Sequence of chain 1.A:
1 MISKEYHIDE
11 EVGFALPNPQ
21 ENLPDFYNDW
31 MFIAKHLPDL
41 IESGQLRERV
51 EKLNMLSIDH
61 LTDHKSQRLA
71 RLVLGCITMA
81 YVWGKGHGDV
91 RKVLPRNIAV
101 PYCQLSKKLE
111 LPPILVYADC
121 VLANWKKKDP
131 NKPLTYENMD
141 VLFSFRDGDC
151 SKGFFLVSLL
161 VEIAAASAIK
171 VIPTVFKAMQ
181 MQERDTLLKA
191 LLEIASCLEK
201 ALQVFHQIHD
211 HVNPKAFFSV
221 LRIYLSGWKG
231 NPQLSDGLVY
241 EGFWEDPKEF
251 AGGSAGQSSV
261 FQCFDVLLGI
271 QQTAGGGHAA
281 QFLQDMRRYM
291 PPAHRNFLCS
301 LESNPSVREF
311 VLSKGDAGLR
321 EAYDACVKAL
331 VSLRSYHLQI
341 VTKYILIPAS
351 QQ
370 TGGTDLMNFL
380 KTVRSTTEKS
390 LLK

The small molecule below binds the protein below.
Small molecule (SMILES): CC(=O)NCCSc1nonc1/C(=N/O)N[C@H]1Cc2ccc(F)cc21

Binding-site contacts:
Ligand atom N10 contacts residue ALA255 of chain 1.A at 3.4 Å (h-bond).
Ligand atom F1 contacts residue GLY253 of chain 1.A at 3.3 Å.
Ligand atom F1 contacts residue LEU225 of chain 1.A at 3.6 Å.
Ligand atom C22 contacts residue GLY253 of chain 1.A at 3.7 Å.
Ligand atom N10 contacts residue SER254 of chain 1.A at 3.1 Å (h-bond).
Ligand atom N10 contacts residue HEM1 of chain 1.C at 2.9 Å (h-bond).
Ligand atom C6 contacts residue HEM1 of chain 1.C at 3.4 Å.
Ligand atom O11 contacts residue GLY256 of chain 1.A at 3.3 Å (h-bond).
Ligand atom C25 contacts residue PHE154 of chain 1.A at 3.6 Å (hydrophobic).
Ligand atom C4 contacts residue VAL121 of chain 1.A at 3.6 Å (hydrophobic).
Ligand atom C4 contacts residue PHE154 of chain 1.A at 3.6 Å (hydrophobic).
Ligand atom C12 contacts residue HEM1 of chain 1.C at 3.7 Å.
Ligand atom C7 contacts residue PHE154 of chain 1.A at 3.4 Å (hydrophobic).
Ligand atom N13 contacts residue PHE217 of chain 1.A at 3.7 Å.
Ligand atom C6 contacts residue SER158 of chain 1.A at 3.4 Å.
Ligand atom C9 contacts residue ALA255 of chain 1.A at 3.7 Å (hydrophobic).
Ligand atom F1 contacts residue SER254 of chain 1.A at 3.6 Å.
Ligand atom C6 contacts residue PHE154 of chain 1.A at 3.6 Å (hydrophobic).
Ligand atom C5 contacts residue PHE154 of chain 1.A at 3.5 Å (hydrophobic).
Ligand atom C3 contacts residue VAL121 of chain 1.A at 3.7 Å (hydrophobic).
Ligand atom O14 contacts residue PHE217 of chain 1.A at 3.3 Å.
Ligand atom C19 contacts residue HEM1 of chain 1.C at 3.7 Å.
Ligand atom F1 contacts residue CYS120 of chain 1.A at 3.7 Å.
Ligand atom C18 contacts residue HEM1 of chain 1.C at 3.5 Å.
Ligand atom O11 contacts residue SER254 of chain 1.A at 3.1 Å (h-bond).
Ligand atom C7 contacts residue HEM1 of chain 1.C at 3.5 Å.
Ligand atom C25 contacts residue GLY253 of chain 1.A at 3.6 Å.
Ligand atom C24 contacts residue PHE154 of chain 1.A at 3.2 Å (hydrophobic).
Ligand atom C25 contacts residue SER254 of chain 1.A at 3.7 Å.
Ligand atom C22 contacts residue LEU225 of chain 1.A at 3.4 Å (hydrophobic).
Ligand atom C4 contacts residue SER158 of chain 1.A at 3.7 Å.
Ligand atom O11 contacts residue HEM1 of chain 1.C at 2.4 Å.
Ligand atom C22 contacts residue ARG222 of chain 1.A at 3.6 Å.
Ligand atom O11 contacts residue ALA255 of chain 1.A at 3.0 Å (h-bond).
Ligand atom S17 contacts residue HEM1 of chain 1.C at 3.4 Å (h-bond).
Ligand atom N8 contacts residue ALA255 of chain 1.A at 3.5 Å (h-bond).
Ligand atom C5 contacts residue SER158 of chain 1.A at 3.7 Å.
Ligand atom N8 contacts residue HEM1 of chain 1.C at 2.9 Å (h-bond).
Ligand atom C9 contacts residue HEM1 of chain 1.C at 3.2 Å.
Ligand atom N20 contacts residue GLY253 of chain 1.A at 3.2 Å (h-bond).